Sequence of chain 1.B:
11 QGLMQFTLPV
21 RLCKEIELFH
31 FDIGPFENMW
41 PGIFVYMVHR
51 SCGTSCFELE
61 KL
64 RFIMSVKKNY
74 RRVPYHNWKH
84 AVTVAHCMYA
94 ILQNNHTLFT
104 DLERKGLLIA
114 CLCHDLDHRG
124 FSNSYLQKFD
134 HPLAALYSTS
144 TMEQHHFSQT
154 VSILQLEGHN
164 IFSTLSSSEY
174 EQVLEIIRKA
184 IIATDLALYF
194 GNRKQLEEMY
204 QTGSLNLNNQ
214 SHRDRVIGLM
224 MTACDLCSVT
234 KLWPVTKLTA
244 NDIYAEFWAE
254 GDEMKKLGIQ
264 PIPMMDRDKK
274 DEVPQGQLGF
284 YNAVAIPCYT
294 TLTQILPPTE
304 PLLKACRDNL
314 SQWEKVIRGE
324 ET

This protein binds this small molecule.
Small molecule (SMILES): O=C(Nc1ccn(CC(F)(F)F)n1)c1nc(C2CC2)ccc1Nc1cncnc1

Binding-site contacts:
Ligand atom C3 contacts residue PHE283 of chain 1.B at 3.8 Å (hydrophobic).
Ligand atom F25 contacts residue GLY279 of chain 1.B at 3.4 Å.
Ligand atom C9 contacts residue PHE283 of chain 1.B at 3.8 Å (hydrophobic).
Ligand atom C22 contacts residue VAL232 of chain 1.B at 3.8 Å (hydrophobic).
Ligand atom O18 contacts residue PHE283 of chain 1.B at 3.9 Å.
Ligand atom C24 contacts residue SER231 of chain 1.B at 3.7 Å.
Ligand atom N6 contacts residue MET267 of chain 1.B at 3.6 Å (h-bond).
Ligand atom C28 contacts residue GLN280 of chain 1.B at 3.4 Å.
Ligand atom C5 contacts residue MET267 of chain 1.B at 3.5 Å (hydrophobic).
Ligand atom N19 contacts residue VAL232 of chain 1.B at 3.9 Å.
Ligand atom C23 contacts residue LEU229 of chain 1.B at 3.7 Å (hydrophobic).
Ligand atom N4 contacts residue MET267 of chain 1.B at 3.4 Å.
Ligand atom N7 contacts residue PHE283 of chain 1.B at 3.2 Å.
Ligand atom C23 contacts residue TYR78 of chain 1.B at 3.9 Å (hydrophobic).
Ligand atom N20 contacts residue THR242 of chain 1.B at 3.5 Å.
Ligand atom C14 contacts residue MET267 of chain 1.B at 3.8 Å (hydrophobic).
Ligand atom C3 contacts residue PHE250 of chain 1.B at 3.9 Å (hydrophobic).
Ligand atom C8 contacts residue PHE283 of chain 1.B at 3.9 Å (hydrophobic).
Ligand atom F25 contacts residue GLY282 of chain 1.B at 3.7 Å.
Ligand atom C14 contacts residue GLY279 of chain 1.B at 3.7 Å.
Ligand atom N4 contacts residue PHE283 of chain 1.B at 3.2 Å.
Ligand atom C28 contacts residue VAL232 of chain 1.B at 3.6 Å (hydrophobic).
Ligand atom N19 contacts residue ALA243 of chain 1.B at 3.9 Å.
Ligand atom C8 contacts residue MET267 of chain 1.B at 3.9 Å (hydrophobic).
Ligand atom F27 contacts residue PHE283 of chain 1.B at 3.4 Å.
Ligand atom N19 contacts residue THR239 of chain 1.B at 3.6 Å.
Ligand atom N20 contacts residue SER231 of chain 1.B at 3.4 Å.
Ligand atom C8 contacts residue TYR247 of chain 1.B at 3.8 Å (hydrophobic).
Ligand atom C24 contacts residue ALA243 of chain 1.B at 3.6 Å (hydrophobic).
Ligand atom N2 contacts residue PHE283 of chain 1.B at 3.6 Å.
Ligand atom C24 contacts residue THR239 of chain 1.B at 3.7 Å.
Ligand atom O18 contacts residue GLN280 of chain 1.B at 2.8 Å (h-bond).
Ligand atom F25 contacts residue PHE283 of chain 1.B at 3.6 Å.
Ligand atom C21 contacts residue TYR78 of chain 1.B at 3.8 Å (hydrophobic).
Ligand atom C5 contacts residue PHE283 of chain 1.B at 3.2 Å (hydrophobic).
Ligand atom C24 contacts residue THR242 of chain 1.B at 3.7 Å.
Ligand atom C16 contacts residue LEU189 of chain 1.B at 3.6 Å (hydrophobic).
Ligand atom C12 contacts residue MET267 of chain 1.B at 3.8 Å (hydrophobic).
Ligand atom C1 contacts residue PHE283 of chain 1.B at 3.6 Å (hydrophobic).
Ligand atom C8 contacts residue GLN280 of chain 1.B at 3.7 Å.